Sequence of chain 2.E:
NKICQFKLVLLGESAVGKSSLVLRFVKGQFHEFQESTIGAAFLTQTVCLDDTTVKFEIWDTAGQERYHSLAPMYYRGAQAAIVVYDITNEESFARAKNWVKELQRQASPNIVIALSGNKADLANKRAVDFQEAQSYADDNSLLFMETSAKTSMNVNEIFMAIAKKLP

The protein below binds the small molecule below.
Small molecule (SMILES): Nc1nc2c(ncn2[C@@H]2O[C@H](CO[P](=O)(O)O[P](=O)(O)NP(=O)(O)O)[C@@H](O)[C@H]2O)c(=O)[nH]1

Binding-site contacts:
Ligand atom O2B contacts residue SER21 of chain 2.E at 2.8 Å (h-bond).
Ligand atom C6 contacts residue LYS121 of chain 2.E at 3.4 Å.
Ligand atom O3G contacts residue LYS20 of chain 2.E at 2.9 Å (salt-bridge).
Ligand atom O1B contacts residue GLY19 of chain 2.E at 3.1 Å (h-bond).
Ligand atom C6 contacts residue ASP123 of chain 2.E at 3.5 Å.
Ligand atom O1B contacts residue ALA17 of chain 2.E at 3.5 Å (h-bond).
Ligand atom N9 contacts residue LYS121 of chain 2.E at 3.5 Å.
Ligand atom O6 contacts residue SER150 of chain 2.E at 3.4 Å.
Ligand atom O6 contacts residue LYS152 of chain 2.E at 3.3 Å (salt-bridge).
Ligand atom O6 contacts residue ALA151 of chain 2.E at 2.6 Å (h-bond).
Ligand atom O2A contacts residue GLN36 of chain 2.E at 3.1 Å.
Ligand atom N2 contacts residue ASP123 of chain 2.E at 2.8 Å (salt-bridge).
Ligand atom C5 contacts residue LYS121 of chain 2.E at 3.4 Å.
Ligand atom PB contacts residue MG1 of chain 2.S at 3.4 Å.
Ligand atom O1G contacts residue SER38 of chain 2.E at 3.0 Å (h-bond).
Ligand atom O3' contacts residue GLU34 of chain 2.E at 2.8 Å (salt-bridge).
Ligand atom C8 contacts residue SER22 of chain 2.E at 3.4 Å.
Ligand atom N1 contacts residue ASP123 of chain 2.E at 2.7 Å (salt-bridge).
Ligand atom PG contacts residue MG1 of chain 2.S at 3.2 Å.
Ligand atom O2G contacts residue MG1 of chain 2.S at 2.1 Å.
Ligand atom O3G contacts residue GLY65 of chain 2.E at 2.8 Å (h-bond).
Ligand atom O2B contacts residue MG1 of chain 2.S at 2.0 Å.
Ligand atom N1 contacts residue LYS121 of chain 2.E at 3.5 Å.
Ligand atom O1B contacts residue VAL18 of chain 2.E at 3.2 Å (h-bond).
Ligand atom N3B contacts residue ALA17 of chain 2.E at 2.9 Å (h-bond).
Ligand atom O6 contacts residue ASP123 of chain 2.E at 3.5 Å (salt-bridge).
Ligand atom N2 contacts residue LEU124 of chain 2.E at 3.5 Å.
Ligand atom O2' contacts residue HIS33 of chain 2.E at 3.0 Å (h-bond).
Ligand atom O1B contacts residue LYS20 of chain 2.E at 3.0 Å (salt-bridge).
Ligand atom O1A contacts residue GLY19 of chain 2.E at 3.5 Å.
Ligand atom O1G contacts residue SER16 of chain 2.E at 2.8 Å (h-bond).
Ligand atom O3A contacts residue ALA17 of chain 2.E at 3.5 Å.
Ligand atom O2G contacts residue THR39 of chain 2.E at 2.7 Å (h-bond).
Ligand atom O6 contacts residue LYS121 of chain 2.E at 3.5 Å (salt-bridge).
Ligand atom O6 contacts residue ASN120 of chain 2.E at 3.5 Å (h-bond).
Ligand atom O1A contacts residue SER22 of chain 2.E at 2.8 Å (h-bond).
Ligand atom O4' contacts residue LYS121 of chain 2.E at 3.4 Å.
Ligand atom O3A contacts residue GLY19 of chain 2.E at 3.3 Å (h-bond).
Ligand atom O2' contacts residue GLU34 of chain 2.E at 3.2 Å (salt-bridge).
Ligand atom N7 contacts residue ASN120 of chain 2.E at 3.1 Å (h-bond).